Sequence of chain 1.A:
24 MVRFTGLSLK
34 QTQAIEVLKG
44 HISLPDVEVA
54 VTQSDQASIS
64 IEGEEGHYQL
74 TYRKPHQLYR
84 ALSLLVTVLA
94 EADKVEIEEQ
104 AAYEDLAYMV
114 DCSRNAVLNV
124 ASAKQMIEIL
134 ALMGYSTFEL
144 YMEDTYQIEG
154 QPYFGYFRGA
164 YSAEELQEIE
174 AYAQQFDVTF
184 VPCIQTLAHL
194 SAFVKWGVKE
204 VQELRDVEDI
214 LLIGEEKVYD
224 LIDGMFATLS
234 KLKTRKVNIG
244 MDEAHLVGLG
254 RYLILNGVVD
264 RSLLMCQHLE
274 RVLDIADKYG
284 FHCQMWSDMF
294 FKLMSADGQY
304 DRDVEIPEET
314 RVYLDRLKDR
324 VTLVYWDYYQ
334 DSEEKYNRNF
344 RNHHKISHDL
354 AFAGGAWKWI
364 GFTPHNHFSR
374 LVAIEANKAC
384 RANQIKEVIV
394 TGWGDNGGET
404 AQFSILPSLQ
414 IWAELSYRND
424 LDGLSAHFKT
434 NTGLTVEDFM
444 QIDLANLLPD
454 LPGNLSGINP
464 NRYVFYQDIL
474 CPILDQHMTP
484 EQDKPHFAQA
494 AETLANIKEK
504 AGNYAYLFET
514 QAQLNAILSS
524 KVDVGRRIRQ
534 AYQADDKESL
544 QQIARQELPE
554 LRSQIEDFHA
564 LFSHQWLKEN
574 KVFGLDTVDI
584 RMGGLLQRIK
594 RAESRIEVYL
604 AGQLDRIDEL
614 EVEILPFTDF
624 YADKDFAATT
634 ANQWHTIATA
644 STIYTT

Binding-site contacts:
Ligand atom N2 contacts residue ASP245 of chain 1.A at 2.6 Å (salt-bridge).
Ligand atom C6 contacts residue TRP362 of chain 1.A at 3.7 Å (hydrophobic).
Ligand atom C2 contacts residue ASP245 of chain 1.A at 3.8 Å.
Ligand atom C1 contacts residue TRP329 of chain 1.A at 3.7 Å (hydrophobic).
Ligand atom C6 contacts residue TRP396 of chain 1.A at 3.7 Å (hydrophobic).
Ligand atom S1 contacts residue TRP396 of chain 1.A at 3.8 Å.
Ligand atom C5 contacts residue ASP398 of chain 1.A at 4.0 Å.
Ligand atom C3 contacts residue ARG117 of chain 1.A at 4.0 Å.
Ligand atom C5 contacts residue TRP396 of chain 1.A at 3.5 Å (hydrophobic).
Ligand atom C5 contacts residue TYR331 of chain 1.A at 4.3 Å (hydrophobic).
Ligand atom S1 contacts residue TYR331 of chain 1.A at 3.6 Å (h-bond).
Ligand atom O6 contacts residue TRP362 of chain 1.A at 3.7 Å.
Ligand atom O4 contacts residue ASP398 of chain 1.A at 2.8 Å (salt-bridge).
Ligand atom C7 contacts residue ASP245 of chain 1.A at 3.4 Å.
Ligand atom O4 contacts residue ARG117 of chain 1.A at 3.2 Å (salt-bridge).
Ligand atom O5 contacts residue TYR332 of chain 1.A at 4.2 Å.
Ligand atom C8 contacts residue TRP289 of chain 1.A at 3.5 Å (hydrophobic).
Ligand atom O3 contacts residue HIS192 of chain 1.A at 3.8 Å.
Ligand atom C3 contacts residue TRP396 of chain 1.A at 3.6 Å (hydrophobic).
Ligand atom O3 contacts residue TRP396 of chain 1.A at 3.7 Å.
Ligand atom O5 contacts residue GLU246 of chain 1.A at 4.2 Å.
Ligand atom N2 contacts residue GLU246 of chain 1.A at 3.4 Å (salt-bridge).
Ligand atom O5 contacts residue TRP329 of chain 1.A at 4.2 Å.
Ligand atom C7 contacts residue TRP329 of chain 1.A at 4.1 Å (hydrophobic).
Ligand atom C4 contacts residue TRP396 of chain 1.A at 3.6 Å (hydrophobic).
Ligand atom O5 contacts residue TYR331 of chain 1.A at 4.3 Å.
Ligand atom C8 contacts residue TRP329 of chain 1.A at 3.3 Å (hydrophobic).
Ligand atom C4 contacts residue ASP398 of chain 1.A at 3.3 Å.
Ligand atom C7 contacts residue TRP396 of chain 1.A at 3.4 Å (hydrophobic).
Ligand atom S1 contacts residue TRP329 of chain 1.A at 3.4 Å.
Ligand atom O3 contacts residue ARG117 of chain 1.A at 2.9 Å (salt-bridge).
Ligand atom N2 contacts residue HIS192 of chain 1.A at 4.2 Å.
Ligand atom O6 contacts residue ASP398 of chain 1.A at 2.5 Å (salt-bridge).
Ligand atom C1 contacts residue GLU246 of chain 1.A at 3.5 Å.
Ligand atom C6 contacts residue ASP398 of chain 1.A at 3.5 Å.
Ligand atom C2 contacts residue GLU246 of chain 1.A at 3.3 Å.
Ligand atom O4 contacts residue THR649 of chain 1.B at 4.2 Å.
Ligand atom C8 contacts residue ASP245 of chain 1.A at 3.4 Å.
Ligand atom C4 contacts residue ARG117 of chain 1.A at 3.9 Å.
Ligand atom C8 contacts residue TRP396 of chain 1.A at 4.1 Å (hydrophobic).

Sequence of chain 1.B:
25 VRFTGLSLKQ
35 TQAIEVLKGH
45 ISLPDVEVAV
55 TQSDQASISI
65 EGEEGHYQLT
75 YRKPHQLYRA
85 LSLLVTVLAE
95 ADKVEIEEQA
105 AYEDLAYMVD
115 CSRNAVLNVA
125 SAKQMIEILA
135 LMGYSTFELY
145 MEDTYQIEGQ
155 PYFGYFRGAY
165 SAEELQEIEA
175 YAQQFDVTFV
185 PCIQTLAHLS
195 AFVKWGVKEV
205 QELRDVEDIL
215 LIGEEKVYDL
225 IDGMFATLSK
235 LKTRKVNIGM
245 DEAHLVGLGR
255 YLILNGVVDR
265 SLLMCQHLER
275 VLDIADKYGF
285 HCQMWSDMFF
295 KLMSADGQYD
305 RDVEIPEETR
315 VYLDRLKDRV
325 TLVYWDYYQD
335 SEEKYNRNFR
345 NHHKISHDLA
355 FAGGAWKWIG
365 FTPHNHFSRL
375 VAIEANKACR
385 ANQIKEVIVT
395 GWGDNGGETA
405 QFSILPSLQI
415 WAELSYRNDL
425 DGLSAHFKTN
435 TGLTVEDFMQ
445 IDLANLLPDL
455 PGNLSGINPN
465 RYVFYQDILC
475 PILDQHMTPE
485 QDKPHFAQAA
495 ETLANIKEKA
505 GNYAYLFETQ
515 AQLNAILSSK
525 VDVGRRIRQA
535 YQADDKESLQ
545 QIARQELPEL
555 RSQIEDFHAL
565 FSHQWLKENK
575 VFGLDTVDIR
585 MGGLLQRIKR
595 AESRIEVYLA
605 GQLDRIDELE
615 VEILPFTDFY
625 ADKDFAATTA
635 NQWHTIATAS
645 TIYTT

A small-molecule ligand and the protein it binds are described below.
Small molecule (SMILES): C[C@H]1N[C@@H]2[C@@H](O)[C@@H](O)[C@@H](CO)O[C@@H]2S1